Sequence of chain 1.U:
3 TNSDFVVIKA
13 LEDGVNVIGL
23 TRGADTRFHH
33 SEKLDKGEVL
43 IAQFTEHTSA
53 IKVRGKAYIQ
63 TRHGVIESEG

Sequence of chain 1.V:
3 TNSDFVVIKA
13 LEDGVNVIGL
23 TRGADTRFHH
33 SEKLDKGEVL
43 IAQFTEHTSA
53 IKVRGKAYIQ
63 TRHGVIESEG

A small-molecule ligand and the protein it binds are described below.
Small molecule (SMILES): N[C@@H](Cc1c[nH]c2ccccc12)C(=O)O

Binding-site contacts:
Ligand atom OXT contacts residue HIS49 of chain 1.U at 3.7 Å.
Ligand atom CE3 contacts residue HIS32 of chain 1.U at 3.9 Å.
Ligand atom N contacts residue THR23 of chain 1.V at 2.9 Å (h-bond).
Ligand atom O contacts residue GLY25 of chain 1.V at 3.1 Å (h-bond).
Ligand atom C contacts residue THR50 of chain 1.U at 3.9 Å.
Ligand atom NE1 contacts residue ALA44 of chain 1.U at 3.8 Å.
Ligand atom CB contacts residue THR28 of chain 1.V at 3.5 Å.
Ligand atom O contacts residue SER51 of chain 1.V at 3.1 Å (h-bond).
Ligand atom CE2 contacts residue ALA44 of chain 1.U at 4.0 Å (hydrophobic).
Ligand atom OXT contacts residue HIS31 of chain 1.U at 3.9 Å.
Ligand atom CG contacts residue SER51 of chain 1.V at 3.9 Å.
Ligand atom CZ2 contacts residue ALA44 of chain 1.U at 3.9 Å (hydrophobic).
Ligand atom CA contacts residue THR23 of chain 1.V at 3.9 Å.
Ligand atom C contacts residue THR47 of chain 1.U at 3.3 Å.
Ligand atom N contacts residue GLY25 of chain 1.V at 2.6 Å (h-bond).
Ligand atom O contacts residue THR47 of chain 1.U at 3.4 Å (h-bond).
Ligand atom C contacts residue SER51 of chain 1.V at 3.6 Å.
Ligand atom CE2 contacts residue GLN45 of chain 1.U at 3.9 Å.
Ligand atom C contacts residue GLY25 of chain 1.V at 3.4 Å.
Ligand atom CA contacts residue SER51 of chain 1.V at 3.9 Å.
Ligand atom CZ2 contacts residue THR50 of chain 1.U at 3.9 Å.
Ligand atom OXT contacts residue THR47 of chain 1.U at 2.4 Å (h-bond).
Ligand atom CD1 contacts residue GLN45 of chain 1.U at 3.5 Å.
Ligand atom N contacts residue ASP27 of chain 1.V at 3.1 Å (salt-bridge).
Ligand atom CZ3 contacts residue HIS32 of chain 1.U at 4.0 Å.
Ligand atom CA contacts residue THR28 of chain 1.V at 3.3 Å.
Ligand atom O contacts residue ARG24 of chain 1.V at 3.7 Å.
Ligand atom CA contacts residue GLY25 of chain 1.V at 3.4 Å.
Ligand atom OXT contacts residue GLY25 of chain 1.V at 4.0 Å.
Ligand atom OXT contacts residue THR50 of chain 1.U at 2.8 Å (h-bond).
Ligand atom CB contacts residue THR23 of chain 1.V at 3.8 Å.
Ligand atom CH2 contacts residue GLY21 of chain 1.U at 3.6 Å.
Ligand atom CZ3 contacts residue GLY21 of chain 1.U at 3.6 Å.
Ligand atom NE1 contacts residue GLN45 of chain 1.U at 2.8 Å (h-bond).
Ligand atom CD1 contacts residue SER51 of chain 1.V at 3.6 Å.
Ligand atom CZ2 contacts residue ILE53 of chain 1.U at 3.9 Å (hydrophobic).
Ligand atom N contacts residue ARG24 of chain 1.V at 3.8 Å.
Ligand atom CB contacts residue SER51 of chain 1.V at 3.4 Å.
Ligand atom N contacts residue THR28 of chain 1.V at 3.0 Å (h-bond).
Ligand atom CD1 contacts residue THR47 of chain 1.U at 3.7 Å.